A small-molecule ligand and the protein it binds are described below.
Small molecule (SMILES): O=C(O)Cc1c[nH]c2ccccc12

Sequence of chain 1.D:
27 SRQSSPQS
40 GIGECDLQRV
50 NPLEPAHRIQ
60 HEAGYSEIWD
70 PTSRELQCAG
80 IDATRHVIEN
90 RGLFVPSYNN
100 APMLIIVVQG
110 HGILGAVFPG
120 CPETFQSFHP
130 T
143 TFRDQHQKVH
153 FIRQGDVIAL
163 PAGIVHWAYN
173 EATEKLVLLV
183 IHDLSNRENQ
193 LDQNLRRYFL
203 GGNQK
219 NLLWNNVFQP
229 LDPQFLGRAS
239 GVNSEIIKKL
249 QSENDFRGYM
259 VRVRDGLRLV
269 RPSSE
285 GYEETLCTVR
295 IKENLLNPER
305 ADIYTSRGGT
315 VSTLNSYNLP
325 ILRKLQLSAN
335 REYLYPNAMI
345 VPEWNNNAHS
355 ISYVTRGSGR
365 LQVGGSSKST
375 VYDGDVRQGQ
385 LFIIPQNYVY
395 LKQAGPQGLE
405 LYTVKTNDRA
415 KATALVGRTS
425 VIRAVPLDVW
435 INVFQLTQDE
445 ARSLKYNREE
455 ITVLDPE

Sequence of chain 1.A:
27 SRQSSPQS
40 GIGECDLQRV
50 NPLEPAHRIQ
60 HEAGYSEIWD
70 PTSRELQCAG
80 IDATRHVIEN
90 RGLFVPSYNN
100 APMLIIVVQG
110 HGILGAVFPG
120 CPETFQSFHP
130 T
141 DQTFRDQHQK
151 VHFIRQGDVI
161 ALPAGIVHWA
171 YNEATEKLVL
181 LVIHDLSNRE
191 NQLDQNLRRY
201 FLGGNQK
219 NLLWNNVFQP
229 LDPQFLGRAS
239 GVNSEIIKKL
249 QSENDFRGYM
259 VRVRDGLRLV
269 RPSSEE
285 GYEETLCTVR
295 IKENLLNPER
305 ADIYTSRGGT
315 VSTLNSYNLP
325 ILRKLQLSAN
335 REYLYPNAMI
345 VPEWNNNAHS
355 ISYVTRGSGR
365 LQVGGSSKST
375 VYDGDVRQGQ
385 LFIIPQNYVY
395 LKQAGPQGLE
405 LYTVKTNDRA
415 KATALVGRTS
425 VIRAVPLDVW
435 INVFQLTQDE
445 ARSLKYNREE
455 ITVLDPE

Sequence of chain 1.B:
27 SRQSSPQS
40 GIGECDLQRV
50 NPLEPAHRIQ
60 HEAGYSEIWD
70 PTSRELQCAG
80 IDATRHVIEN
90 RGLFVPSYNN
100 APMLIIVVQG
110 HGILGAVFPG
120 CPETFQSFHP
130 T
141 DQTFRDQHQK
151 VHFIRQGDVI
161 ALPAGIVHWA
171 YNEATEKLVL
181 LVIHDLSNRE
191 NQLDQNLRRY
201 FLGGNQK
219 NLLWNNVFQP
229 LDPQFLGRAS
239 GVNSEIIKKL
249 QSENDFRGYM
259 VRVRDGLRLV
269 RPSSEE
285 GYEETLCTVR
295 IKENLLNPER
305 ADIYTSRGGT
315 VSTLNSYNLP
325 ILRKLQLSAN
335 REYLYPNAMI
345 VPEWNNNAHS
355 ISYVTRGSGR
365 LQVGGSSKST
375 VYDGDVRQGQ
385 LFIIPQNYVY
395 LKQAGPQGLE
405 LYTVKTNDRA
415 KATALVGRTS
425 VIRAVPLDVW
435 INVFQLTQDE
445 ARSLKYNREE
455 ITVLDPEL

Binding-site contacts:
Ligand atom O2 contacts residue GLU122 of chain 1.F at 2.5 Å (salt-bridge).
Ligand atom N contacts residue CYS120 of chain 1.F at 3.8 Å.
Ligand atom C8 contacts residue CYS120 of chain 1.F at 3.9 Å (hydrophobic).
Ligand atom C17 contacts residue ARG422 of chain 1.D at 3.4 Å.
Ligand atom C5 contacts residue PRO121 of chain 1.F at 3.9 Å (hydrophobic).
Ligand atom C5 contacts residue PRO121 of chain 1.B at 3.7 Å (hydrophobic).
Ligand atom C18 contacts residue ARG427 of chain 1.D at 4.1 Å.
Ligand atom C7 contacts residue PEG1 of chain 1.EA at 3.8 Å.
Ligand atom C contacts residue PRO121 of chain 1.F at 3.6 Å (hydrophobic).
Ligand atom C2 contacts residue ARG422 of chain 1.A at 3.9 Å.
Ligand atom N contacts residue GLY119 of chain 1.F at 3.3 Å (h-bond).
Ligand atom C18 contacts residue ARG422 of chain 1.D at 2.8 Å.
Ligand atom O3 contacts residue ARG427 of chain 1.D at 2.9 Å (salt-bridge).
Ligand atom C4 contacts residue CYS120 of chain 1.B at 3.8 Å (hydrophobic).
Ligand atom C18 contacts residue PEG1 of chain 1.EA at 2.9 Å.
Ligand atom C4 contacts residue THR423 of chain 1.A at 4.0 Å.
Ligand atom N contacts residue PRO121 of chain 1.F at 3.6 Å (h-bond).
Ligand atom C3 contacts residue ARG422 of chain 1.A at 3.0 Å.
Ligand atom N contacts residue PRO121 of chain 1.B at 4.0 Å.
Ligand atom O3 contacts residue ARG422 of chain 1.D at 2.9 Å (salt-bridge).
Ligand atom C4 contacts residue ARG422 of chain 1.A at 3.8 Å.
Ligand atom O2 contacts residue CYS120 of chain 1.F at 3.9 Å.
Ligand atom C1 contacts residue PRO121 of chain 1.F at 3.9 Å (hydrophobic).
Ligand atom C17 contacts residue PEG1 of chain 1.EA at 3.0 Å.
Ligand atom C5 contacts residue CYS120 of chain 1.B at 3.8 Å (hydrophobic).
Ligand atom C1 contacts residue PEG1 of chain 1.EA at 3.9 Å.
Ligand atom O2 contacts residue PEG1 of chain 1.EA at 3.8 Å.
Ligand atom C8 contacts residue PRO121 of chain 1.F at 3.9 Å (hydrophobic).
Ligand atom C18 contacts residue GLU122 of chain 1.F at 3.1 Å.
Ligand atom C1 contacts residue PRO121 of chain 1.B at 4.0 Å (hydrophobic).
Ligand atom O3 contacts residue GLU122 of chain 1.F at 3.0 Å (salt-bridge).
Ligand atom O2 contacts residue ARG422 of chain 1.D at 2.9 Å (salt-bridge).
Ligand atom C contacts residue PRO121 of chain 1.B at 3.8 Å (hydrophobic).
Ligand atom C8 contacts residue GLY119 of chain 1.F at 3.9 Å.
Ligand atom O2 contacts residue PRO121 of chain 1.F at 3.9 Å.
Ligand atom C4 contacts residue GLY119 of chain 1.B at 3.9 Å.
Ligand atom C2 contacts residue PEG1 of chain 1.EA at 3.6 Å.
Ligand atom C5 contacts residue GLY119 of chain 1.B at 3.2 Å.
Ligand atom C3 contacts residue PEG1 of chain 1.EA at 4.1 Å.
Ligand atom O3 contacts residue PEG1 of chain 1.EA at 2.8 Å (h-bond).

Sequence of chain 1.F:
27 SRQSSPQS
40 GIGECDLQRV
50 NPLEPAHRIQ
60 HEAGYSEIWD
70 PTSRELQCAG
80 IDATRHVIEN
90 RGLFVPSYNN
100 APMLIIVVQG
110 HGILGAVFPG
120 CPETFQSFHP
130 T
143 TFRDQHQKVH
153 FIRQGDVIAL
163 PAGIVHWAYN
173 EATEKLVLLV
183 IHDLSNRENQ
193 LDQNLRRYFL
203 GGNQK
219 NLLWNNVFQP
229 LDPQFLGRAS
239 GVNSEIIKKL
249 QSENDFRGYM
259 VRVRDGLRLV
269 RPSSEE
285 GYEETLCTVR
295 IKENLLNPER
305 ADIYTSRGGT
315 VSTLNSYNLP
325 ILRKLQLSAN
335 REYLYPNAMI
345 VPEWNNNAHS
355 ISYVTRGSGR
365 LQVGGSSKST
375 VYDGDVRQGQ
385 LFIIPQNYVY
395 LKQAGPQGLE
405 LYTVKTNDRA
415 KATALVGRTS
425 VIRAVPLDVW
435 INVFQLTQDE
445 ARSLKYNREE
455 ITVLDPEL